This small molecule binds to this protein.
Small molecule (SMILES): CC(=O)N[C@H]1[C@H](O[C@H]2[C@H](O)[C@@H](NC(C)=O)CO[C@@H]2CO)O[C@H](CO)[C@@H](O[C@@H]2O[C@H](CO)[C@@H](O)[C@H](O)[C@@H]2O)[C@@H]1O

Sequence of chain 1.G:
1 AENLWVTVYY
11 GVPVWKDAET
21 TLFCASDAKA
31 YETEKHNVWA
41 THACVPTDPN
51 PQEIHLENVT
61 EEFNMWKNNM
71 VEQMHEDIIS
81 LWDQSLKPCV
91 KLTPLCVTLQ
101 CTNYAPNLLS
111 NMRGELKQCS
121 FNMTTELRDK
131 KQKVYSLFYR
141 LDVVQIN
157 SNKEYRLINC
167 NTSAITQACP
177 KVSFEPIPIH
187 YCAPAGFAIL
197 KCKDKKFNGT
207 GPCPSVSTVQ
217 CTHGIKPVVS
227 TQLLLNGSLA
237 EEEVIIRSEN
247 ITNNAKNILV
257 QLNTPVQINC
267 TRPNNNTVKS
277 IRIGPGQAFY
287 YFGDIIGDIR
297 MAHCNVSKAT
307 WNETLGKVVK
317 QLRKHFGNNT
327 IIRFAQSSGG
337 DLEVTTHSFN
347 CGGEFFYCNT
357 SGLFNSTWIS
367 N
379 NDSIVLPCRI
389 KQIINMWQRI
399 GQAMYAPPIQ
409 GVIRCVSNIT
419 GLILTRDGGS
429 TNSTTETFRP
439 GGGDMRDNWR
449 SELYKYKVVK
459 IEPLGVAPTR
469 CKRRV

Binding-site contacts:
Ligand atom O7 contacts residue ASN301 of chain 1.G at 3.6 Å.
Ligand atom O5 contacts residue ASN301 of chain 1.G at 2.4 Å (h-bond).
Ligand atom O7 contacts residue THR267 of chain 1.G at 3.8 Å.
Ligand atom C3 contacts residue ASN301 of chain 1.G at 3.8 Å.
Ligand atom C8 contacts residue THR267 of chain 1.G at 3.8 Å.
Ligand atom N2 contacts residue ASN301 of chain 1.G at 2.8 Å (h-bond).
Ligand atom C8 contacts residue ASN265 of chain 1.G at 4.3 Å.
Ligand atom C4 contacts residue ASN301 of chain 1.G at 4.3 Å.
Ligand atom C7 contacts residue ASN301 of chain 1.G at 3.4 Å.
Ligand atom O5 contacts residue VAL383 of chain 1.G at 4.5 Å.
Ligand atom C5 contacts residue ASN301 of chain 1.G at 3.7 Å.
Ligand atom O6 contacts residue ASN301 of chain 1.G at 4.5 Å.
Ligand atom O7 contacts residue HIS299 of chain 1.G at 3.1 Å.
Ligand atom O6 contacts residue VAL383 of chain 1.G at 3.4 Å.
Ligand atom C2 contacts residue ASN301 of chain 1.G at 2.4 Å.
Ligand atom C7 contacts residue HIS299 of chain 1.G at 4.2 Å.
Ligand atom C1 contacts residue HIS299 of chain 1.G at 4.1 Å.
Ligand atom C8 contacts residue ARG412 of chain 1.G at 4.3 Å.
Ligand atom C1 contacts residue ASN301 of chain 1.G at 1.4 Å.
Ligand atom C8 contacts residue ASN301 of chain 1.G at 4.4 Å.